Binding-site contacts:
Ligand atom OAD contacts residue PHE67 of chain 1.A at 2.9 Å.
Ligand atom CAP contacts residue MET75 of chain 1.B at 3.0 Å (hydrophobic).
Ligand atom CAO contacts residue MET75 of chain 1.B at 4.2 Å (hydrophobic).
Ligand atom CAC contacts residue PHE67 of chain 1.B at 3.3 Å (hydrophobic).
Ligand atom OAJ contacts residue LFA1 of chain 1.LA at 3.6 Å.
Ligand atom OAD contacts residue LFA1 of chain 1.LA at 3.5 Å.
Ligand atom CAH contacts residue MET75 of chain 1.A at 3.6 Å (hydrophobic).
Ligand atom CAN contacts residue MET75 of chain 1.B at 4.3 Å (hydrophobic).
Ligand atom CAM contacts residue MET75 of chain 1.A at 4.2 Å (hydrophobic).
Ligand atom CAG contacts residue PHE67 of chain 1.A at 4.0 Å (hydrophobic).
Ligand atom CAN contacts residue LFA1 of chain 1.LA at 3.8 Å.
Ligand atom CAN contacts residue MUN1 of chain 1.Z at 4.4 Å.
Ligand atom CAA contacts residue LFA1 of chain 1.LA at 3.6 Å.
Ligand atom CAF contacts residue LEU68 of chain 1.A at 3.4 Å (hydrophobic).
Ligand atom CAH contacts residue LFA1 of chain 1.LA at 4.2 Å.
Ligand atom OAB contacts residue LFA1 of chain 1.LA at 3.6 Å.
Ligand atom CAA contacts residue PHE67 of chain 1.A at 4.0 Å (hydrophobic).
Ligand atom CAF contacts residue LFA1 of chain 1.LA at 4.0 Å.
Ligand atom OAB contacts residue PHE67 of chain 1.B at 3.7 Å.
Ligand atom CAR contacts residue MET75 of chain 1.B at 3.9 Å (hydrophobic).
Ligand atom CAM contacts residue LFA1 of chain 1.LA at 3.3 Å.
Ligand atom CAN contacts residue LEU68 of chain 1.B at 4.4 Å (hydrophobic).
Ligand atom OAD contacts residue MUN1 of chain 1.QA at 4.4 Å.
Ligand atom CAG contacts residue TYR71 of chain 1.A at 4.4 Å (hydrophobic).
Ligand atom CAE contacts residue TYR71 of chain 1.A at 3.5 Å (hydrophobic).
Ligand atom CAC contacts residue LFA1 of chain 1.LA at 3.8 Å.
Ligand atom CAO contacts residue ILE116 of chain 1.A at 4.4 Å (hydrophobic).
Ligand atom OAJ contacts residue PHE67 of chain 1.A at 3.9 Å.
Ligand atom CAH contacts residue LEU68 of chain 1.A at 4.1 Å (hydrophobic).
Ligand atom CAH contacts residue LEU119 of chain 1.A at 4.4 Å (hydrophobic).
Ligand atom CAK contacts residue PHE67 of chain 1.B at 4.3 Å (hydrophobic).
Ligand atom CAQ contacts residue MET78 of chain 1.B at 4.2 Å (hydrophobic).
Ligand atom CAI contacts residue PHE67 of chain 1.B at 4.4 Å (hydrophobic).
Ligand atom CAQ contacts residue MET75 of chain 1.B at 3.2 Å (hydrophobic).
Ligand atom CAO contacts residue LEU119 of chain 1.A at 4.4 Å (hydrophobic).
Ligand atom CAE contacts residue PHE67 of chain 1.A at 3.9 Å (hydrophobic).
Ligand atom OAD contacts residue LEU68 of chain 1.A at 4.0 Å.
Ligand atom CAA contacts residue PHE67 of chain 1.B at 4.0 Å (hydrophobic).
Ligand atom CAK contacts residue LFA1 of chain 1.LA at 2.9 Å.
Ligand atom CAK contacts residue MUN1 of chain 1.Z at 4.4 Å.

Sequence of chain 1.A:
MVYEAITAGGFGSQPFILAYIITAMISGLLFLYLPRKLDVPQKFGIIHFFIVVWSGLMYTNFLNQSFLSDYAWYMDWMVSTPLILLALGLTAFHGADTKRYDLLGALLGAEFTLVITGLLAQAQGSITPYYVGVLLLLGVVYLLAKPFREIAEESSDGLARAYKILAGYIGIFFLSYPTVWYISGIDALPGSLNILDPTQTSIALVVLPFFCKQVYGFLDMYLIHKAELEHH

A small-molecule ligand and the protein it binds are described below.
Small molecule (SMILES): CCCCCCCC/C=C/C(=O)OC[C@@H](O)CO

Sequence of chain 1.B:
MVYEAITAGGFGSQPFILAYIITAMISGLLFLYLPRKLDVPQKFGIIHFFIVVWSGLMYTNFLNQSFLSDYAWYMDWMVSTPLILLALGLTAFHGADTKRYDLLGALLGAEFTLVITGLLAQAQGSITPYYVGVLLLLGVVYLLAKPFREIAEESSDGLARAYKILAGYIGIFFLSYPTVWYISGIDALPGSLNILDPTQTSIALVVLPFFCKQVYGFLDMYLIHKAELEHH